Binding-site contacts:
Ligand atom O3 contacts residue ASP148 of chain 1.A at 3.6 Å.
Ligand atom N5 contacts residue ALA34 of chain 1.A at 3.3 Å.
Ligand atom N4 contacts residue PHE294 of chain 1.A at 3.7 Å.
Ligand atom C22 contacts residue GLY19 of chain 1.A at 3.5 Å.
Ligand atom C14 contacts residue PHE82 of chain 1.A at 3.5 Å (hydrophobic).
Ligand atom N7 contacts residue ASP148 of chain 1.A at 2.9 Å (salt-bridge).
Ligand atom C22 contacts residue GLY16 of chain 1.A at 3.6 Å.
Ligand atom N3 contacts residue THR147 of chain 1.A at 3.1 Å.
Ligand atom C14 contacts residue MET84 of chain 1.A at 3.5 Å (hydrophobic).
Ligand atom N7 contacts residue SER7 of chain 1.C at 2.9 Å (h-bond).
Ligand atom O1 contacts residue MET137 of chain 1.A at 3.4 Å.
Ligand atom C8 contacts residue VAL21 of chain 1.A at 3.4 Å (hydrophobic).
Ligand atom O2 contacts residue PHE149 of chain 1.A at 3.6 Å.
Ligand atom C11 contacts residue THR147 of chain 1.A at 3.1 Å.
Ligand atom C18 contacts residue ASN135 of chain 1.A at 3.6 Å.
Ligand atom C4 contacts residue MET137 of chain 1.A at 3.6 Å (hydrophobic).
Ligand atom C9 contacts residue MET137 of chain 1.A at 3.3 Å (hydrophobic).
Ligand atom N1 contacts residue LYS36 of chain 1.A at 3.5 Å.
Ligand atom C5 contacts residue THR147 of chain 1.A at 3.2 Å.
Ligand atom N6 contacts residue GLU85 of chain 1.A at 3.5 Å (salt-bridge).
Ligand atom C11 contacts residue ASP148 of chain 1.A at 3.6 Å.
Ligand atom C17 contacts residue ASP148 of chain 1.A at 3.6 Å.
Ligand atom N1 contacts residue ASP148 of chain 1.A at 3.6 Å.
Ligand atom C13 contacts residue GLU55 of chain 1.A at 3.7 Å.
Ligand atom C18 contacts residue ASP148 of chain 1.A at 3.2 Å.
Ligand atom N6 contacts residue MET84 of chain 1.A at 3.3 Å (h-bond).
Ligand atom O2 contacts residue GLU55 of chain 1.A at 2.5 Å (salt-bridge).
Ligand atom N6 contacts residue ALA34 of chain 1.A at 3.5 Å.
Ligand atom O2 contacts residue ASP148 of chain 1.A at 3.6 Å (salt-bridge).
Ligand atom C3 contacts residue THR147 of chain 1.A at 3.3 Å.
Ligand atom C12 contacts residue THR147 of chain 1.A at 3.4 Å.
Ligand atom N5 contacts residue TYR86 of chain 1.A at 3.6 Å.
Ligand atom C15 contacts residue LEU59 of chain 1.A at 3.7 Å (hydrophobic).
Ligand atom C12 contacts residue ASP148 of chain 1.A at 3.5 Å.
Ligand atom N5 contacts residue ALA87 of chain 1.A at 3.2 Å (h-bond).
Ligand atom O1 contacts residue PHE294 of chain 1.A at 3.5 Å.
Ligand atom C10 contacts residue ALA34 of chain 1.A at 3.4 Å (hydrophobic).
Ligand atom C21 contacts residue LYS15 of chain 1.A at 3.7 Å.
Ligand atom O2 contacts residue LEU59 of chain 1.A at 3.5 Å.
Ligand atom N4 contacts residue MET137 of chain 1.A at 3.2 Å.

Sequence of chain 1.A:
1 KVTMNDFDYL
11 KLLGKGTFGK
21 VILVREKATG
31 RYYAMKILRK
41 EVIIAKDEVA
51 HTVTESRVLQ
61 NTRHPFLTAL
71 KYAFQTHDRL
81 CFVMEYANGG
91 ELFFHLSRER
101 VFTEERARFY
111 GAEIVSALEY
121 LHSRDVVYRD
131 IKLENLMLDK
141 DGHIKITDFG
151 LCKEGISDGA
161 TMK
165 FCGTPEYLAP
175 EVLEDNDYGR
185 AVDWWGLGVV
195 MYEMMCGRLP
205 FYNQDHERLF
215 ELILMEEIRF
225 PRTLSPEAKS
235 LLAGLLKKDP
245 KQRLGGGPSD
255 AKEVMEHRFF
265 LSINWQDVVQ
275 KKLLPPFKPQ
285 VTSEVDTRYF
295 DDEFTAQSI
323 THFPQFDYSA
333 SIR

A protein and the small-molecule ligand that binds it are described below.
Small molecule (SMILES): CCn1c(C2=C(N)NON2)nc2c(C#CC(C)(C)O)nc(O[C@@H](CCN)c3ccccc3)cc21

Sequence of chain 1.C:
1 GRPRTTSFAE